Sequence of chain 59.L:
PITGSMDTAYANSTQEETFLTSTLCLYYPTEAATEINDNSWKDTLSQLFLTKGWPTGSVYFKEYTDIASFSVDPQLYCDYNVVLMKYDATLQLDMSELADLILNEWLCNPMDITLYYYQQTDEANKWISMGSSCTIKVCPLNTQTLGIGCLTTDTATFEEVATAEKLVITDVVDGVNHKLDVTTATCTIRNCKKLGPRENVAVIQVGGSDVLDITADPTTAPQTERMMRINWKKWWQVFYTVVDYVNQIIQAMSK

This protein binds this small molecule.
Small molecule (SMILES): CC(=O)N[C@H]1[C@H](O[C@H]2[C@H](O)[C@@H](NC(C)=O)CO[C@@H]2CO)O[C@H](CO)[C@@H](O)[C@@H]1O

Binding-site contacts:
Ligand atom C5 contacts residue ASN12 of chain 59.L at 4.0 Å.
Ligand atom O7 contacts residue ASN12 of chain 59.L at 3.7 Å.
Ligand atom C1 contacts residue ASN12 of chain 59.L at 2.1 Å.
Ligand atom O5 contacts residue ASN12 of chain 59.L at 2.6 Å (h-bond).
Ligand atom C7 contacts residue ASN12 of chain 59.L at 3.9 Å.
Ligand atom C2 contacts residue ASN12 of chain 59.L at 3.2 Å.
Ligand atom N2 contacts residue ASN12 of chain 59.L at 3.8 Å.